A protein and the small-molecule ligand that binds it are described below.
Small molecule (SMILES): CNCc1ccc(-c2cc(Cl)cc(Cl)c2)o1

Sequence of chain 1.B:
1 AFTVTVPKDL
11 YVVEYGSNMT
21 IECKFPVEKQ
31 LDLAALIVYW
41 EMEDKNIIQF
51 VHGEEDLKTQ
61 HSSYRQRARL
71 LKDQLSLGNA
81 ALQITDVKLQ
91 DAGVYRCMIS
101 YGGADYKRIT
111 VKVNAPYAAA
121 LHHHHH

Binding-site contacts:
Ligand atom CL2 contacts residue SER100 of chain 1.A at 3.3 Å.
Ligand atom C04 contacts residue MET98 of chain 1.B at 3.7 Å (hydrophobic).
Ligand atom CL2 contacts residue MET98 of chain 1.A at 3.3 Å.
Ligand atom C09 contacts residue MET98 of chain 1.A at 3.9 Å (hydrophobic).
Ligand atom C11 contacts residue TYR39 of chain 1.A at 3.5 Å (hydrophobic).
Ligand atom N14 contacts residue ASP105 of chain 1.A at 4.0 Å.
Ligand atom C16 contacts residue ASP105 of chain 1.A at 3.4 Å.
Ligand atom C08 contacts residue ASP105 of chain 1.B at 4.1 Å.
Ligand atom CL2 contacts residue ILE37 of chain 1.A at 3.3 Å.
Ligand atom C10 contacts residue SER100 of chain 1.A at 4.1 Å.
Ligand atom N14 contacts residue GLN49 of chain 1.B at 3.5 Å (h-bond).
Ligand atom C08 contacts residue MET98 of chain 1.A at 3.8 Å (hydrophobic).
Ligand atom N14 contacts residue TYR39 of chain 1.B at 3.7 Å.
Ligand atom C16 contacts residue GLN49 of chain 1.B at 3.5 Å.
Ligand atom CL3 contacts residue TYR106 of chain 1.B at 3.6 Å.
Ligand atom C16 contacts residue TYR39 of chain 1.B at 3.6 Å (hydrophobic).
Ligand atom C15 contacts residue TYR106 of chain 1.A at 3.7 Å (hydrophobic).
Ligand atom C01 contacts residue ALA104 of chain 1.A at 4.0 Å (hydrophobic).
Ligand atom C10 contacts residue MET98 of chain 1.A at 4.0 Å (hydrophobic).
Ligand atom C03 contacts residue MET98 of chain 1.A at 4.0 Å (hydrophobic).
Ligand atom C07 contacts residue ILE99 of chain 1.A at 4.0 Å (hydrophobic).
Ligand atom C01 contacts residue MET98 of chain 1.B at 4.1 Å (hydrophobic).
Ligand atom C05 contacts residue ALA104 of chain 1.A at 3.9 Å (hydrophobic).
Ligand atom CL2 contacts residue ILE99 of chain 1.A at 3.5 Å.
Ligand atom C11 contacts residue ALA104 of chain 1.B at 4.1 Å (hydrophobic).
Ligand atom C09 contacts residue ALA104 of chain 1.B at 4.0 Å (hydrophobic).
Ligand atom C15 contacts residue ALA104 of chain 1.A at 3.9 Å (hydrophobic).
Ligand atom CL3 contacts residue ALA104 of chain 1.B at 3.8 Å.
Ligand atom CL2 contacts residue TYR39 of chain 1.A at 3.9 Å.
Ligand atom C07 contacts residue MET98 of chain 1.A at 4.1 Å (hydrophobic).
Ligand atom C06 contacts residue ALA104 of chain 1.A at 3.8 Å (hydrophobic).
Ligand atom C15 contacts residue TYR39 of chain 1.B at 4.0 Å (hydrophobic).
Ligand atom C15 contacts residue ASP105 of chain 1.A at 3.5 Å.
Ligand atom N14 contacts residue ALA104 of chain 1.A at 4.0 Å.
Ligand atom C06 contacts residue TYR39 of chain 1.B at 3.8 Å (hydrophobic).
Ligand atom O02 contacts residue ALA104 of chain 1.A at 4.0 Å.
Ligand atom C05 contacts residue TYR39 of chain 1.B at 4.0 Å (hydrophobic).
Ligand atom CL3 contacts residue TYR39 of chain 1.A at 3.3 Å.
Ligand atom C04 contacts residue ALA104 of chain 1.A at 3.9 Å (hydrophobic).
Ligand atom CL3 contacts residue ASP105 of chain 1.B at 3.2 Å.

Sequence of chain 1.A:
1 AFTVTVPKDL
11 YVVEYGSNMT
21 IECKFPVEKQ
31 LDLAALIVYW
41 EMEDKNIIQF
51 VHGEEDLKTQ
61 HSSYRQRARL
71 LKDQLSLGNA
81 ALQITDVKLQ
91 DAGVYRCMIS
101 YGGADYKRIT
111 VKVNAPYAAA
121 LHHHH